Sequence of chain 1.C:
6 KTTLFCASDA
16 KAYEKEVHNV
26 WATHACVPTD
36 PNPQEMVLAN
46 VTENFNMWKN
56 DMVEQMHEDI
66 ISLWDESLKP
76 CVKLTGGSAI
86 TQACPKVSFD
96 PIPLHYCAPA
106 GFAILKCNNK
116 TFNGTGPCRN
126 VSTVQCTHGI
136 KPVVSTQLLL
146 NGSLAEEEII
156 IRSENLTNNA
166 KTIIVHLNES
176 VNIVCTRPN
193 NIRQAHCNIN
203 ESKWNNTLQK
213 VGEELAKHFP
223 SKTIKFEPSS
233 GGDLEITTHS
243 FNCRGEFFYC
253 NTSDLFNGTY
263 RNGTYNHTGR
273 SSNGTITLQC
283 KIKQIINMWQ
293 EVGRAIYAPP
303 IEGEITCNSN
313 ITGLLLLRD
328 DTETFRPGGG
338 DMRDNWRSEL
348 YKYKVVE

This protein binds this small molecule.
Small molecule (SMILES): CC(=O)N[C@@H]1[C@@H](O)[C@H](O)[C@@H](CO)O[C@H]1O

Binding-site contacts:
Ligand atom N2 contacts residue ASN118 of chain 1.C at 2.8 Å (h-bond).
Ligand atom C5 contacts residue THR120 of chain 1.C at 3.5 Å.
Ligand atom C8 contacts residue SER158 of chain 1.C at 3.7 Å.
Ligand atom O6 contacts residue THR120 of chain 1.C at 3.5 Å (h-bond).
Ligand atom C3 contacts residue ASN118 of chain 1.C at 3.8 Å.
Ligand atom O5 contacts residue ASN118 of chain 1.C at 2.4 Å (h-bond).
Ligand atom C1 contacts residue THR120 of chain 1.C at 3.6 Å.
Ligand atom C4 contacts residue ASN118 of chain 1.C at 4.2 Å.
Ligand atom C8 contacts residue ILE156 of chain 1.C at 4.2 Å (hydrophobic).
Ligand atom C2 contacts residue ASN118 of chain 1.C at 2.4 Å.
Ligand atom O7 contacts residue ASN118 of chain 1.C at 3.0 Å (h-bond).
Ligand atom C7 contacts residue LEU161 of chain 1.C at 4.4 Å (hydrophobic).
Ligand atom O5 contacts residue THR120 of chain 1.C at 3.5 Å (h-bond).
Ligand atom O7 contacts residue ILE156 of chain 1.C at 4.2 Å.
Ligand atom O7 contacts residue HIS220 of chain 1.C at 3.4 Å (h-bond).
Ligand atom C6 contacts residue PRO122 of chain 1.C at 4.4 Å (hydrophobic).
Ligand atom C7 contacts residue HIS220 of chain 1.C at 4.4 Å.
Ligand atom C5 contacts residue ASN118 of chain 1.C at 3.7 Å.
Ligand atom C3 contacts residue THR120 of chain 1.C at 4.2 Å.
Ligand atom C8 contacts residue LEU161 of chain 1.C at 3.6 Å (hydrophobic).
Ligand atom C7 contacts residue ASN118 of chain 1.C at 3.1 Å.
Ligand atom O6 contacts residue GLY121 of chain 1.C at 4.1 Å.
Ligand atom C2 contacts residue THR120 of chain 1.C at 4.2 Å.
Ligand atom N2 contacts residue THR120 of chain 1.C at 4.1 Å.
Ligand atom C1 contacts residue ASN118 of chain 1.C at 1.4 Å.
Ligand atom C6 contacts residue THR120 of chain 1.C at 4.1 Å.
Ligand atom O6 contacts residue PRO122 of chain 1.C at 3.6 Å.
Ligand atom C8 contacts residue ASN118 of chain 1.C at 4.2 Å.